Binding-site contacts:
Ligand atom O2 contacts residue VAL228 of chain 2.A at 2.9 Å (h-bond).
Ligand atom N1 contacts residue PHE160 of chain 2.A at 3.6 Å.
Ligand atom N7 contacts residue THR58 of chain 1.A at 2.8 Å (h-bond).
Ligand atom O6 contacts residue GLN229 of chain 2.A at 2.9 Å (h-bond).
Ligand atom N1 contacts residue GLN229 of chain 2.A at 3.0 Å (h-bond).
Ligand atom O2 contacts residue ARG177 of chain 2.A at 2.8 Å (salt-bridge).
Ligand atom O6 contacts residue ILE55 of chain 1.A at 3.5 Å.
Ligand atom N7 contacts residue ALA57 of chain 1.A at 3.5 Å.
Ligand atom N8 contacts residue ASP59 of chain 1.A at 3.8 Å.
Ligand atom C5 contacts residue THR58 of chain 1.A at 3.9 Å.
Ligand atom C4 contacts residue ASN255 of chain 2.A at 3.9 Å.
Ligand atom C4 contacts residue PHE160 of chain 2.A at 3.4 Å (hydrophobic).
Ligand atom C2 contacts residue ASN255 of chain 2.A at 3.9 Å.
Ligand atom N3 contacts residue PHE160 of chain 2.A at 3.7 Å.
Ligand atom N3 contacts residue ASN255 of chain 2.A at 3.4 Å (h-bond).
Ligand atom O6 contacts residue TYR9 of chain 1.A at 3.8 Å.
Ligand atom N8 contacts residue ALA57 of chain 1.A at 3.8 Å.
Ligand atom C4 contacts residue ARG177 of chain 2.A at 3.8 Å.
Ligand atom N3 contacts residue ARG177 of chain 2.A at 3.0 Å (salt-bridge).
Ligand atom O2 contacts residue PHE160 of chain 2.A at 3.9 Å.
Ligand atom C2 contacts residue ARG177 of chain 2.A at 3.6 Å.
Ligand atom C6 contacts residue GLN229 of chain 2.A at 3.7 Å.
Ligand atom N9 contacts residue LEU171 of chain 2.A at 4.0 Å.
Ligand atom N9 contacts residue PHE160 of chain 2.A at 3.5 Å.
Ligand atom N9 contacts residue ARG177 of chain 2.A at 3.9 Å.
Ligand atom O6 contacts residue ILE289 of chain 2.A at 4.0 Å.
Ligand atom C6 contacts residue PHE160 of chain 2.A at 3.5 Å (hydrophobic).
Ligand atom C5 contacts residue PHE160 of chain 2.A at 3.4 Å (hydrophobic).
Ligand atom C2 contacts residue VAL228 of chain 2.A at 4.0 Å (hydrophobic).
Ligand atom N9 contacts residue THR58 of chain 1.A at 4.0 Å.
Ligand atom O6 contacts residue PHE160 of chain 2.A at 4.0 Å.
Ligand atom N8 contacts residue LEU171 of chain 2.A at 3.8 Å.
Ligand atom O2 contacts residue SER227 of chain 2.A at 3.6 Å.
Ligand atom C2 contacts residue GLN229 of chain 2.A at 3.9 Å.
Ligand atom N8 contacts residue PHE160 of chain 2.A at 3.6 Å.
Ligand atom N8 contacts residue THR58 of chain 1.A at 3.2 Å (h-bond).
Ligand atom C2 contacts residue PHE160 of chain 2.A at 3.7 Å (hydrophobic).
Ligand atom O2 contacts residue GLN229 of chain 2.A at 3.8 Å.
Ligand atom N7 contacts residue PHE160 of chain 2.A at 3.6 Å.
Ligand atom O6 contacts residue THR58 of chain 1.A at 3.8 Å.

Sequence of chain 1.A:
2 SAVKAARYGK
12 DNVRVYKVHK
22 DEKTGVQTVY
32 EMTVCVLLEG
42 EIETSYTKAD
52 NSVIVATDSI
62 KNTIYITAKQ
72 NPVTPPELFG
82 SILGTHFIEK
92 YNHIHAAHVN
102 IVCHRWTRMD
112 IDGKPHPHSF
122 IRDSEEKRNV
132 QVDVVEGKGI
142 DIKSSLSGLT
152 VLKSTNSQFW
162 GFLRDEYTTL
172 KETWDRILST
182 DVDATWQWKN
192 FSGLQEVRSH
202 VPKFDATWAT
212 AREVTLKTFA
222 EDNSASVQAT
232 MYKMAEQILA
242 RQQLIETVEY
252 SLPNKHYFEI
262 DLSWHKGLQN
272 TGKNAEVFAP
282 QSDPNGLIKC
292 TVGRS

A small-molecule ligand and the protein it binds are described below.
Small molecule (SMILES): O=c1[nH]c(=O)c2nn[nH]c2[nH]1

Sequence of chain 2.A:
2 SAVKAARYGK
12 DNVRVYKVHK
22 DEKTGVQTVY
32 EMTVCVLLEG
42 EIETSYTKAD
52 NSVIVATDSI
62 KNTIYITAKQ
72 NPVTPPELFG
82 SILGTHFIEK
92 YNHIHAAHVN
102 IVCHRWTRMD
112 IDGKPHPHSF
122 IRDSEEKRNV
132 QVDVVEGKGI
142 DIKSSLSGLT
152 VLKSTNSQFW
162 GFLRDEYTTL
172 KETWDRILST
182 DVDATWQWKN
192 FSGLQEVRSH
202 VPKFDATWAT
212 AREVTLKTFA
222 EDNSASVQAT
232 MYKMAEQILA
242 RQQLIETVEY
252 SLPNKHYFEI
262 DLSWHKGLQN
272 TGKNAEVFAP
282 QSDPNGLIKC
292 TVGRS